Sequence of chain 1.A:
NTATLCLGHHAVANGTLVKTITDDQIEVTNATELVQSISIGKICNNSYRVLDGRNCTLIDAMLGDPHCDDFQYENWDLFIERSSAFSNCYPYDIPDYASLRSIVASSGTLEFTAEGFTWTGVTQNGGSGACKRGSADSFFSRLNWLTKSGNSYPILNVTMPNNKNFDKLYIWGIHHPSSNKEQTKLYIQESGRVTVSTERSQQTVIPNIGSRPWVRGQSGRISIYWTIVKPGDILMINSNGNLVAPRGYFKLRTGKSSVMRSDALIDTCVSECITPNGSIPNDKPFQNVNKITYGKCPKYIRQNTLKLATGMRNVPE

Binding-site contacts:
Ligand atom C8 contacts residue ILE243 of chain 1.E at 3.8 Å (hydrophobic).
Ligand atom O7 contacts residue TRP223 of chain 1.A at 2.9 Å (h-bond).
Ligand atom O7 contacts residue PRO222 of chain 1.A at 3.4 Å.
Ligand atom C7 contacts residue SER220 of chain 1.A at 4.3 Å.
Ligand atom C7 contacts residue PRO222 of chain 1.A at 4.2 Å (hydrophobic).
Ligand atom C3 contacts residue TRP223 of chain 1.A at 4.2 Å (hydrophobic).
Ligand atom C1 contacts residue ASN166 of chain 1.E at 1.4 Å.
Ligand atom C3 contacts residue ASN166 of chain 1.E at 3.9 Å.
Ligand atom C5 contacts residue TRP223 of chain 1.A at 4.2 Å (hydrophobic).
Ligand atom C2 contacts residue ASN166 of chain 1.E at 2.6 Å.
Ligand atom C5 contacts residue TRP223 of chain 1.A at 4.5 Å (hydrophobic).
Ligand atom O7 contacts residue MET245 of chain 1.E at 3.8 Å.
Ligand atom C4 contacts residue ASN166 of chain 1.E at 4.3 Å.
Ligand atom C1 contacts residue TRP223 of chain 1.A at 4.3 Å (hydrophobic).
Ligand atom C4 contacts residue TRP223 of chain 1.A at 3.9 Å (hydrophobic).
Ligand atom C6 contacts residue TRP223 of chain 1.A at 3.9 Å (hydrophobic).
Ligand atom C7 contacts residue ASN166 of chain 1.E at 3.5 Å.
Ligand atom C8 contacts residue TRP223 of chain 1.A at 4.0 Å (hydrophobic).
Ligand atom C2 contacts residue SER220 of chain 1.A at 3.7 Å.
Ligand atom C1 contacts residue TRP223 of chain 1.A at 4.3 Å (hydrophobic).
Ligand atom C8 contacts residue PRO222 of chain 1.A at 4.2 Å (hydrophobic).
Ligand atom O5 contacts residue TRP223 of chain 1.A at 3.8 Å.
Ligand atom C7 contacts residue MET245 of chain 1.E at 4.2 Å (hydrophobic).
Ligand atom C2 contacts residue TRP223 of chain 1.A at 3.7 Å (hydrophobic).
Ligand atom N2 contacts residue SER220 of chain 1.A at 3.3 Å (h-bond).
Ligand atom C5 contacts residue MET245 of chain 1.E at 4.2 Å (hydrophobic).
Ligand atom C5 contacts residue ASN166 of chain 1.E at 3.6 Å.
Ligand atom O3 contacts residue TRP223 of chain 1.A at 3.5 Å.
Ligand atom C8 contacts residue MET245 of chain 1.E at 4.1 Å (hydrophobic).
Ligand atom C1 contacts residue SER220 of chain 1.A at 3.5 Å.
Ligand atom N2 contacts residue ASN166 of chain 1.E at 3.0 Å (h-bond).
Ligand atom C6 contacts residue THR168 of chain 1.E at 4.2 Å.
Ligand atom C7 contacts residue TRP223 of chain 1.A at 3.6 Å (hydrophobic).
Ligand atom N2 contacts residue TRP223 of chain 1.A at 4.2 Å.
Ligand atom O7 contacts residue ASN166 of chain 1.E at 3.7 Å.
Ligand atom O7 contacts residue ARG221 of chain 1.A at 3.7 Å.
Ligand atom O5 contacts residue ASN166 of chain 1.E at 2.3 Å (h-bond).
Ligand atom C3 contacts residue SER220 of chain 1.A at 3.8 Å.

Sequence of chain 1.E:
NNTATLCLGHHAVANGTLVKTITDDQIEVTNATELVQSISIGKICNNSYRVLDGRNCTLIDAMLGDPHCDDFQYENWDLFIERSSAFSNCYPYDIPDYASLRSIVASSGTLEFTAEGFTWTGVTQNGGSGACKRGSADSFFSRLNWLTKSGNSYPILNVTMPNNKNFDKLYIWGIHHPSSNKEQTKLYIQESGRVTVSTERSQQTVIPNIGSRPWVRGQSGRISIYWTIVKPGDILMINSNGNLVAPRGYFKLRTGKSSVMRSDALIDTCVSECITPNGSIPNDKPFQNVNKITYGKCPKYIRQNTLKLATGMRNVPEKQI

A small-molecule ligand and the protein it binds are described below.
Small molecule (SMILES): CC(=O)N[C@H]1[C@H](O[C@H]2[C@H](O)[C@@H](NC(C)=O)CO[C@@H]2CO)O[C@H](CO)[C@@H](O[C@@H]2O[C@H](CO[C@H]3O[C@H](CO)[C@@H](O)[C@H](O)[C@@H]3O)[C@@H](O)[C@H](O)[C@@H]2O)[C@@H]1O